Sequence of chain 1.B:
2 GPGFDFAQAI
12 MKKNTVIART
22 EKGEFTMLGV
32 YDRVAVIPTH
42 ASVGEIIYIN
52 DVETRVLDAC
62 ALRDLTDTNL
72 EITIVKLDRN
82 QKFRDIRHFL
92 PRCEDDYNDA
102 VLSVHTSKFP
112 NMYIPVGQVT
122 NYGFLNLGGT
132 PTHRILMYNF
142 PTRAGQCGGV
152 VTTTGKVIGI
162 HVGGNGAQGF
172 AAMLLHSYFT

A protein and the small-molecule ligand that binds it are described below.
Small molecule (SMILES): O=C(O)c1cnc(-c2ccccc2)s1

Binding-site contacts:
Ligand atom O contacts residue GLY2 of chain 1.B at 2.4 Å (h-bond).
Ligand atom N contacts residue PRO116 of chain 1.B at 4.0 Å.
Ligand atom C5 contacts residue PRO116 of chain 1.B at 4.2 Å (hydrophobic).
Ligand atom O1 contacts residue PHE5 of chain 1.B at 4.1 Å.
Ligand atom C1 contacts residue PHE5 of chain 1.B at 4.4 Å (hydrophobic).
Ligand atom C9 contacts residue PRO116 of chain 1.B at 4.2 Å (hydrophobic).
Ligand atom O1 contacts residue THR155 of chain 1.B at 4.2 Å.
Ligand atom C3 contacts residue PRO116 of chain 1.B at 4.2 Å (hydrophobic).
Ligand atom O1 contacts residue GLY4 of chain 1.B at 3.1 Å.
Ligand atom N contacts residue ASP100 of chain 1.B at 4.0 Å.
Ligand atom C2 contacts residue VAL102 of chain 1.B at 4.0 Å (hydrophobic).
Ligand atom O contacts residue GLY4 of chain 1.B at 4.0 Å.
Ligand atom C4 contacts residue PRO116 of chain 1.B at 4.0 Å (hydrophobic).
Ligand atom C1 contacts residue ASP100 of chain 1.B at 4.4 Å.
Ligand atom O contacts residue PHE5 of chain 1.B at 3.8 Å.
Ligand atom C contacts residue GLY4 of chain 1.B at 3.9 Å.
Ligand atom C contacts residue PHE5 of chain 1.B at 4.2 Å (hydrophobic).
Ligand atom O1 contacts residue ASP100 of chain 1.B at 4.3 Å.
Ligand atom C contacts residue GLY2 of chain 1.B at 3.6 Å.
Ligand atom C2 contacts residue ASP100 of chain 1.B at 3.4 Å.
Ligand atom O1 contacts residue GLY2 of chain 1.B at 4.2 Å.